This small molecule binds to this protein.
Small molecule (SMILES): O=C1C(O)=C(c2ccccc2)[C@H](O)C(O)=C1c1ccccc1

Binding-site contacts:
Ligand atom C13 contacts residue HIS90 of chain 1.A at 3.8 Å.
Ligand atom C12 contacts residue MET123 of chain 1.A at 3.5 Å (hydrophobic).
Ligand atom C03 contacts residue TRP88 of chain 1.A at 3.6 Å (hydrophobic).
Ligand atom C09 contacts residue TRP88 of chain 1.A at 3.8 Å (hydrophobic).
Ligand atom C09 contacts residue PHE70 of chain 1.A at 3.3 Å (hydrophobic).
Ligand atom C18 contacts residue ASP173 of chain 1.A at 3.5 Å.
Ligand atom O03 contacts residue LEU113 of chain 1.A at 3.4 Å.
Ligand atom C15 contacts residue LEU99 of chain 1.A at 3.9 Å (hydrophobic).
Ligand atom C05 contacts residue ILE78 of chain 1.A at 3.8 Å (hydrophobic).
Ligand atom C11 contacts residue MET123 of chain 1.A at 3.6 Å (hydrophobic).
Ligand atom C05 contacts residue PHE70 of chain 1.A at 3.8 Å (hydrophobic).
Ligand atom O02 contacts residue TRP88 of chain 1.A at 3.5 Å.
Ligand atom C10 contacts residue PHE112 of chain 1.A at 3.9 Å (hydrophobic).
Ligand atom C18 contacts residue MET123 of chain 1.A at 3.5 Å (hydrophobic).
Ligand atom O03 contacts residue PHE70 of chain 1.A at 3.5 Å.
Ligand atom C16 contacts residue MET123 of chain 1.A at 3.7 Å (hydrophobic).
Ligand atom C17 contacts residue MET123 of chain 1.A at 3.3 Å (hydrophobic).
Ligand atom C14 contacts residue PHE180 of chain 1.A at 3.9 Å (hydrophobic).
Ligand atom O01 contacts residue HIS159 of chain 1.A at 2.8 Å.
Ligand atom C15 contacts residue PHE180 of chain 1.A at 3.5 Å (hydrophobic).
Ligand atom O04 contacts residue LEU125 of chain 1.A at 3.5 Å.
Ligand atom C04 contacts residue PHE70 of chain 1.A at 3.2 Å (hydrophobic).
Ligand atom O04 contacts residue MET123 of chain 1.A at 2.5 Å (h-bond).
Ligand atom C17 contacts residue VAL116 of chain 1.A at 3.9 Å (hydrophobic).
Ligand atom O03 contacts residue PHE112 of chain 1.A at 3.8 Å.
Ligand atom O01 contacts residue ARG143 of chain 1.A at 3.6 Å (salt-bridge).
Ligand atom C08 contacts residue HIS159 of chain 1.A at 3.4 Å.
Ligand atom O02 contacts residue LEU113 of chain 1.A at 3.5 Å.
Ligand atom C18 contacts residue ARG143 of chain 1.A at 3.2 Å.
Ligand atom C08 contacts residue TRP88 of chain 1.A at 3.8 Å (hydrophobic).
Ligand atom C04 contacts residue TRP88 of chain 1.A at 3.9 Å (hydrophobic).
Ligand atom O01 contacts residue LEU125 of chain 1.A at 3.4 Å.
Ligand atom C10 contacts residue PHE70 of chain 1.A at 3.7 Å (hydrophobic).
Ligand atom O04 contacts residue ARG143 of chain 1.A at 2.7 Å (salt-bridge).
Ligand atom C07 contacts residue TYR67 of chain 1.A at 3.8 Å (hydrophobic).
Ligand atom C01 contacts residue LEU125 of chain 1.A at 3.9 Å (hydrophobic).
Ligand atom C07 contacts residue TRP161 of chain 1.A at 3.9 Å (hydrophobic).
Ligand atom O02 contacts residue PHE70 of chain 1.A at 3.2 Å.
Ligand atom O01 contacts residue ASP173 of chain 1.A at 3.6 Å.
Ligand atom C02 contacts residue PHE70 of chain 1.A at 3.9 Å (hydrophobic).

Sequence of chain 1.A:
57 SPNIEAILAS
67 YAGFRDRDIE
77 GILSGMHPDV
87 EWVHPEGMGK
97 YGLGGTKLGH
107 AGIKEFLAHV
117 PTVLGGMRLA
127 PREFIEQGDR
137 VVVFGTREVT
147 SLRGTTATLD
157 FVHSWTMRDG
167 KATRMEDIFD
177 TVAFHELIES